Binding-site contacts:
Ligand atom C6 contacts residue ASN245 of chain 1.A at 3.6 Å.
Ligand atom C5 contacts residue GLU203 of chain 1.A at 3.8 Å.
Ligand atom C5 contacts residue GLY120 of chain 1.A at 3.5 Å.
Ligand atom N6 contacts residue SER247 of chain 1.A at 3.9 Å.
Ligand atom N7 contacts residue VAL219 of chain 1.A at 3.8 Å.
Ligand atom N7 contacts residue TYR202 of chain 1.A at 3.8 Å.
Ligand atom N1 contacts residue ALA119 of chain 1.A at 3.8 Å.
Ligand atom C2 contacts residue ALA119 of chain 1.A at 3.7 Å (hydrophobic).
Ligand atom C8 contacts residue MET221 of chain 1.A at 3.7 Å (hydrophobic).
Ligand atom N9 contacts residue GLY220 of chain 1.A at 3.8 Å.
Ligand atom N3 contacts residue DMS1 of chain 1.E at 3.6 Å.
Ligand atom N7 contacts residue GLU203 of chain 1.A at 2.7 Å (salt-bridge).
Ligand atom N6 contacts residue GLY120 of chain 1.A at 3.5 Å.
Ligand atom C4 contacts residue TYR202 of chain 1.A at 3.9 Å (hydrophobic).
Ligand atom N9 contacts residue VAL219 of chain 1.A at 4.0 Å.
Ligand atom N1 contacts residue GLY120 of chain 1.A at 3.8 Å.
Ligand atom N1 contacts residue ASN245 of chain 1.A at 3.5 Å (h-bond).
Ligand atom C8 contacts residue VAL219 of chain 1.A at 3.7 Å (hydrophobic).
Ligand atom C2 contacts residue ALA244 of chain 1.A at 3.8 Å (hydrophobic).
Ligand atom C4 contacts residue ALA119 of chain 1.A at 3.9 Å (hydrophobic).
Ligand atom N9 contacts residue MET221 of chain 1.A at 3.9 Å.
Ligand atom N6 contacts residue TYR202 of chain 1.A at 4.0 Å.
Ligand atom C6 contacts residue TYR202 of chain 1.A at 3.8 Å (hydrophobic).
Ligand atom C8 contacts residue GLU203 of chain 1.A at 3.6 Å.
Ligand atom N6 contacts residue GLU203 of chain 1.A at 3.0 Å (salt-bridge).
Ligand atom N1 contacts residue ALA244 of chain 1.A at 3.7 Å.
Ligand atom N7 contacts residue GLY120 of chain 1.A at 4.0 Å.
Ligand atom N3 contacts residue LEU118 of chain 1.A at 3.6 Å.
Ligand atom C2 contacts residue VAL262 of chain 1.A at 3.8 Å (hydrophobic).
Ligand atom C8 contacts residue GLY220 of chain 1.A at 3.7 Å.
Ligand atom C6 contacts residue GLU203 of chain 1.A at 3.9 Å.
Ligand atom N1 contacts residue VAL262 of chain 1.A at 4.0 Å.
Ligand atom C6 contacts residue GLY120 of chain 1.A at 3.5 Å.
Ligand atom N6 contacts residue ASN245 of chain 1.A at 2.9 Å (h-bond).
Ligand atom C5 contacts residue TYR202 of chain 1.A at 3.6 Å (hydrophobic).
Ligand atom N9 contacts residue DMS1 of chain 1.E at 3.9 Å.
Ligand atom N3 contacts residue ALA119 of chain 1.A at 3.7 Å.
Ligand atom C6 contacts residue ALA119 of chain 1.A at 3.9 Å (hydrophobic).
Ligand atom C4 contacts residue GLY120 of chain 1.A at 3.8 Å.
Ligand atom C5 contacts residue ALA119 of chain 1.A at 4.0 Å (hydrophobic).

Sequence of chain 1.A:
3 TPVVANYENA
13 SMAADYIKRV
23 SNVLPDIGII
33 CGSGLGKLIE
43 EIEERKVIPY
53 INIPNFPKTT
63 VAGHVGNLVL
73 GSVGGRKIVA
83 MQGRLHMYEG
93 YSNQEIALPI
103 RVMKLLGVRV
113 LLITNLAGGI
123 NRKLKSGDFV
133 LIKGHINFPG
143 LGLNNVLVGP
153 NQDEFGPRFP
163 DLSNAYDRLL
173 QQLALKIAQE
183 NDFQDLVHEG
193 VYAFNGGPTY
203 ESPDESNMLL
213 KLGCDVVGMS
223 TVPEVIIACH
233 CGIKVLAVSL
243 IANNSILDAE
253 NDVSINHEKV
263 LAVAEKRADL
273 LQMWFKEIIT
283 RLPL

The protein below binds the small molecule below.
Small molecule (SMILES): Nc1ncnc2[nH]cnc12